This protein binds this small molecule.
Small molecule (SMILES): CC(=O)N[C@@H]1[C@@H](O)[C@H](O)[C@@H](CO)O[C@H]1O

Binding-site contacts:
Ligand atom C1 contacts residue GLU172 of chain 1.E at 4.0 Å.
Ligand atom O6 contacts residue THR170 of chain 1.E at 3.0 Å (h-bond).
Ligand atom C2 contacts residue ASN206 of chain 1.E at 2.7 Å.
Ligand atom C6 contacts residue THR170 of chain 1.E at 4.1 Å.
Ligand atom O6 contacts residue SER171 of chain 1.E at 3.2 Å.
Ligand atom C5 contacts residue GLU172 of chain 1.E at 4.3 Å.
Ligand atom C1 contacts residue ASN206 of chain 1.E at 1.4 Å.
Ligand atom C5 contacts residue SER171 of chain 1.E at 4.0 Å.
Ligand atom C4 contacts residue ASN206 of chain 1.E at 4.3 Å.
Ligand atom O6 contacts residue PHE202 of chain 1.E at 4.2 Å.
Ligand atom C3 contacts residue ASN206 of chain 1.E at 3.9 Å.
Ligand atom O4 contacts residue SER171 of chain 1.E at 3.2 Å (h-bond).
Ligand atom O6 contacts residue GLU172 of chain 1.E at 3.9 Å.
Ligand atom C4 contacts residue SER171 of chain 1.E at 4.2 Å.
Ligand atom C6 contacts residue GLU172 of chain 1.E at 4.4 Å.
Ligand atom O6 contacts residue ASN206 of chain 1.E at 4.4 Å.
Ligand atom O5 contacts residue ASN206 of chain 1.E at 2.2 Å (h-bond).
Ligand atom N2 contacts residue ASN206 of chain 1.E at 3.2 Å (h-bond).
Ligand atom C6 contacts residue SER171 of chain 1.E at 3.5 Å.
Ligand atom C7 contacts residue ASN206 of chain 1.E at 4.2 Å.
Ligand atom C5 contacts residue ASN206 of chain 1.E at 3.5 Å.

Sequence of chain 1.E:
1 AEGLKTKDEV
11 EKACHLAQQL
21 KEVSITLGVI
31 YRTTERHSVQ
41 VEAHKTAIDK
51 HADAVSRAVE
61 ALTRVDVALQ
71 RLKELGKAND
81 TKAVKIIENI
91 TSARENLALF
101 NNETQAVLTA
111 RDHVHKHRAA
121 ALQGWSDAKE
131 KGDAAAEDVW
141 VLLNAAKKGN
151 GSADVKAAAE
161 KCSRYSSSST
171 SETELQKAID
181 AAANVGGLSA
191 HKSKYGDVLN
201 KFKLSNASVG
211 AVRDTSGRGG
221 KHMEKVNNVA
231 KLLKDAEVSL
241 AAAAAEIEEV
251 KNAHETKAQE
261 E